Sequence of chain 45.X:
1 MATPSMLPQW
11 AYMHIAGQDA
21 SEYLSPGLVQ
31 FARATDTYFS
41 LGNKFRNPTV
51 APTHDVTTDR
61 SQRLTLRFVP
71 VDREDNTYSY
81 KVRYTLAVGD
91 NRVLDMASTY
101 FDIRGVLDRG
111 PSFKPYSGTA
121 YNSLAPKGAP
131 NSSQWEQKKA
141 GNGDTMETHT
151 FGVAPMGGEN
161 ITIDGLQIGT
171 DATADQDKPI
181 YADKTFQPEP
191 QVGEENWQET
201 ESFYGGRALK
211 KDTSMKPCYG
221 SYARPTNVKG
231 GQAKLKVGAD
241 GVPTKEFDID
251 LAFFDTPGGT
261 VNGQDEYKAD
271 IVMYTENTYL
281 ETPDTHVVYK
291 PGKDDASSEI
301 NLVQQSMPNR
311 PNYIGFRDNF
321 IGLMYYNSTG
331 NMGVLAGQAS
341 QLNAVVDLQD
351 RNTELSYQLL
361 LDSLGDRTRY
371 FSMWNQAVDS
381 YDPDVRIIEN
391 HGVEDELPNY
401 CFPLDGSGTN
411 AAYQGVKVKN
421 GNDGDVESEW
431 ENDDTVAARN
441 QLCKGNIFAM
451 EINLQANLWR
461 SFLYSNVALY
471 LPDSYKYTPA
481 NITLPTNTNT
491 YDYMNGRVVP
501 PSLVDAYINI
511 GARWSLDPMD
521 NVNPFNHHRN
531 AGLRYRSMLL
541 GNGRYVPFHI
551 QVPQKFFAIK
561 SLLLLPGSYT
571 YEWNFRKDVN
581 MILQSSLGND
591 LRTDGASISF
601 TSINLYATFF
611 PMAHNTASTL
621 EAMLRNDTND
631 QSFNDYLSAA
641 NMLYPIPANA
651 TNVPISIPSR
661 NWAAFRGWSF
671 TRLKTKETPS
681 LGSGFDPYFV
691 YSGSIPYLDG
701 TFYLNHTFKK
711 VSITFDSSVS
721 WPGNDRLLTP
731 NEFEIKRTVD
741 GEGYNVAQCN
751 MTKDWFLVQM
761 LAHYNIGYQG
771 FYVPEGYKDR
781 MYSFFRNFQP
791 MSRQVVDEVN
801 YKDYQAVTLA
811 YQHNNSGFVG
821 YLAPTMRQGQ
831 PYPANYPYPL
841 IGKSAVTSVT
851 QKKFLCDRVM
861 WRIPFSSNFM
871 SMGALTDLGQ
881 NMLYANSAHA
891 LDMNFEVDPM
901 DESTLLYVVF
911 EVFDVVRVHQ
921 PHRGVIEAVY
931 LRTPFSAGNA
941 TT

Binding-site contacts:
Ligand atom OG contacts residue ARG46 of chain 45.V at 3.2 Å.
Ligand atom O contacts residue ALA874 of chain 45.X at 3.7 Å.
Ligand atom OD1 contacts residue ASN634 of chain 45.X at 3.2 Å (h-bond).
Ligand atom CA contacts residue ARG666 of chain 45.X at 3.6 Å.
Ligand atom CB contacts residue ARG666 of chain 45.X at 3.9 Å.
Ligand atom N contacts residue GLY42 of chain 45.V at 3.5 Å (h-bond).
Ligand atom O contacts residue ARG46 of chain 45.V at 3.9 Å.
Ligand atom OD2 contacts residue GLY667 of chain 45.X at 3.7 Å.
Ligand atom N contacts residue ARG666 of chain 45.X at 3.4 Å.
Ligand atom C contacts residue ASN634 of chain 45.X at 3.8 Å.
Ligand atom N contacts residue GLY873 of chain 45.X at 3.8 Å.
Ligand atom N contacts residue ALA874 of chain 45.X at 3.8 Å.
Ligand atom OG contacts residue PHE45 of chain 45.V at 3.3 Å (h-bond).
Ligand atom OD2 contacts residue GLU911 of chain 45.X at 3.4 Å (salt-bridge).
Ligand atom N contacts residue ARG666 of chain 45.X at 3.4 Å (salt-bridge).
Ligand atom CD1 contacts residue ARG46 of chain 45.V at 3.9 Å.
Ligand atom OD1 contacts residue GLY667 of chain 45.X at 3.3 Å (h-bond).
Ligand atom CG contacts residue GLU911 of chain 45.X at 3.5 Å.
Ligand atom O contacts residue ASN634 of chain 45.X at 3.0 Å (h-bond).
Ligand atom CB contacts residue ALA874 of chain 45.X at 3.9 Å (hydrophobic).
Ligand atom CD2 contacts residue ALA20 of chain 45.V at 3.8 Å (hydrophobic).
Ligand atom CB contacts residue ASN47 of chain 45.V at 3.7 Å.
Ligand atom CG2 contacts residue TYR636 of chain 45.X at 3.8 Å (hydrophobic).
Ligand atom CB contacts residue GLY42 of chain 45.V at 3.7 Å.
Ligand atom O contacts residue ASN43 of chain 45.V at 3.6 Å.
Ligand atom OD1 contacts residue ARG666 of chain 45.X at 3.7 Å.
Ligand atom CG contacts residue GLY667 of chain 45.X at 3.7 Å.
Ligand atom N contacts residue ARG46 of chain 45.V at 3.9 Å.
Ligand atom C contacts residue ARG666 of chain 45.X at 3.7 Å.
Ligand atom CB contacts residue PHE913 of chain 45.X at 3.9 Å (hydrophobic).
Ligand atom CB contacts residue GLU911 of chain 45.X at 3.6 Å.
Ligand atom CD1 contacts residue SER21 of chain 45.V at 3.4 Å.
Ligand atom N contacts residue SER871 of chain 45.X at 3.6 Å.
Ligand atom CD1 contacts residue ARG33 of chain 45.V at 3.8 Å.
Ligand atom OD2 contacts residue PRO864 of chain 45.X at 3.6 Å.
Ligand atom CG contacts residue ASN634 of chain 45.X at 3.9 Å.
Ligand atom ND2 contacts residue THR49 of chain 45.V at 3.9 Å.
Ligand atom O contacts residue GLY42 of chain 45.V at 3.5 Å.
Ligand atom CE1 contacts residue ARG46 of chain 45.V at 3.7 Å.
Ligand atom CD1 contacts residue ARG666 of chain 45.X at 3.9 Å.

The small molecule below binds the protein below.
Small molecule (SMILES): CC[C@H](C)[C@H](NC(=O)[C@@H](N)CC(=O)O)C(=O)N[C@@H](CC(N)=O)C(=O)N[C@@H](Cc1ccccc1)C(=O)N[C@@H](CO)C(=O)N[C@@H](CO)C(=O)N[C@H](C=O)CC(C)C

Sequence of chain 45.V:
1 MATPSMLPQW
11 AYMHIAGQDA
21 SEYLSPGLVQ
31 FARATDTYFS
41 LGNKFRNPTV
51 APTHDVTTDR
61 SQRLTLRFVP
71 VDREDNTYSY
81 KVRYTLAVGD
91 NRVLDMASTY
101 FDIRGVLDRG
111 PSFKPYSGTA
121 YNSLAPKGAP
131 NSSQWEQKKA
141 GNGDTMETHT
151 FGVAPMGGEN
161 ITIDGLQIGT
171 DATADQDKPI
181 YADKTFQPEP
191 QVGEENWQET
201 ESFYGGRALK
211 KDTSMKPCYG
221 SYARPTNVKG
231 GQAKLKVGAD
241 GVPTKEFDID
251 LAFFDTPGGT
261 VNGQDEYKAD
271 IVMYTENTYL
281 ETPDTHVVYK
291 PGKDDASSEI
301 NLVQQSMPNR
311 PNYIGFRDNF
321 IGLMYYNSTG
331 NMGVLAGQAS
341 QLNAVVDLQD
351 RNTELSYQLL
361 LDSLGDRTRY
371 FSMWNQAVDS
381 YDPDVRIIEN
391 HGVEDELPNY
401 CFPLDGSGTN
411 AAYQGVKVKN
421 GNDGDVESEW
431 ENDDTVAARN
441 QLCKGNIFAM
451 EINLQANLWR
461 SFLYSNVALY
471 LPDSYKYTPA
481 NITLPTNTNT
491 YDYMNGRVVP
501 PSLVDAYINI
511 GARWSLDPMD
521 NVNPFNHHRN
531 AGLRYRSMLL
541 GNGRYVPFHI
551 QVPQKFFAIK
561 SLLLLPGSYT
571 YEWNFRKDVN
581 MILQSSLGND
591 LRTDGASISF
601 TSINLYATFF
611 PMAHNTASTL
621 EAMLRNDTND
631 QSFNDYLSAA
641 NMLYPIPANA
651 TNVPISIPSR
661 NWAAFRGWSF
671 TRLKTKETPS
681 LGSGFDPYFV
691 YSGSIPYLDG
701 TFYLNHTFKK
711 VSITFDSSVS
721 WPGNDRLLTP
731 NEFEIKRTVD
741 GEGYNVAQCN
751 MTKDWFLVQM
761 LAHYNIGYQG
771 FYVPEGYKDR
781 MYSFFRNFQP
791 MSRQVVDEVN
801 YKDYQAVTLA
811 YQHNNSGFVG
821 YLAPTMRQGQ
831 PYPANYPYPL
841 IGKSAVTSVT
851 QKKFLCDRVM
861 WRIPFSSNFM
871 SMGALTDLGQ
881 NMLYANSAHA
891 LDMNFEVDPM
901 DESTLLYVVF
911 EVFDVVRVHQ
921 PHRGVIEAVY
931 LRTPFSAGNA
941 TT